Sequence of chain 1.C:
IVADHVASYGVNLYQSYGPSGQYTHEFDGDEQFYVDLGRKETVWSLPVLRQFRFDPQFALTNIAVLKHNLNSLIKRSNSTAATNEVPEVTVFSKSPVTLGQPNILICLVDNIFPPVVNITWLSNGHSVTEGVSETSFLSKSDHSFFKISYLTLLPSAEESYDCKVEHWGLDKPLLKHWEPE

The small molecule below binds the protein below.
Small molecule (SMILES): CSCC[C@H](NC(=O)[C@@H]1CCCN1C(=O)[C@H](C)N)C(=O)N1CCC[C@H]1C(=O)N[C@@H](CCSC)C(=O)N1CCC[C@H]1C(=O)N[C@@H](CCC(=O)O)C(=O)N[C@@H](CC(C)C)C(=O)N1CCC[C@H]1C(=O)N[C@@H](Cc1ccc(O)cc1)C(=O)N1CCC[C@H]1C=O

Sequence of chain 1.D:
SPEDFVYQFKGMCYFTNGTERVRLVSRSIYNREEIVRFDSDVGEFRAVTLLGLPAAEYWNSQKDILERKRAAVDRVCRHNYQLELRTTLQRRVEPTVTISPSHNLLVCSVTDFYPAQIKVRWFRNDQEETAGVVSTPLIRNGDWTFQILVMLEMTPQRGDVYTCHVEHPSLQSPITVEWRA

Binding-site contacts:
Ligand atom O contacts residue PHE17 of chain 1.D at 3.4 Å.
Ligand atom O contacts residue VAL67 of chain 1.C at 3.5 Å.
Ligand atom CE contacts residue GLY19 of chain 1.D at 3.4 Å.
Ligand atom OE1 contacts residue SER36 of chain 1.D at 2.8 Å (h-bond).
Ligand atom CG contacts residue TYR11 of chain 1.C at 3.5 Å (hydrophobic).
Ligand atom O contacts residue ASN64 of chain 1.C at 3.4 Å (h-bond).
Ligand atom O contacts residue HIS87 of chain 1.D at 2.7 Å (h-bond).
Ligand atom CB contacts residue TYR25 of chain 1.C at 3.2 Å (hydrophobic).
Ligand atom CD contacts residue GOL1 of chain 1.N at 3.1 Å.
Ligand atom N contacts residue ASN64 of chain 1.C at 3.0 Å (h-bond).
Ligand atom O contacts residue TRP67 of chain 1.D at 3.4 Å.
Ligand atom O contacts residue VAL84 of chain 1.D at 3.4 Å.
Ligand atom CA contacts residue TYR11 of chain 1.C at 3.5 Å (hydrophobic).
Ligand atom CG contacts residue ARG83 of chain 1.D at 3.5 Å.
Ligand atom CG contacts residue HIS87 of chain 1.D at 3.5 Å.
Ligand atom OE1 contacts residue PHE17 of chain 1.D at 3.3 Å.
Ligand atom SD contacts residue GLY19 of chain 1.D at 3.5 Å.
Ligand atom O contacts residue VAL67 of chain 1.C at 3.5 Å.
Ligand atom N contacts residue TYR11 of chain 1.C at 2.8 Å (h-bond).
Ligand atom O contacts residue TRP67 of chain 1.D at 3.1 Å (h-bond).
Ligand atom N contacts residue ASN71 of chain 1.C at 2.6 Å (h-bond).
Ligand atom OE2 contacts residue PHE17 of chain 1.D at 3.4 Å.
Ligand atom N contacts residue ASN88 of chain 1.D at 2.7 Å (h-bond).
Ligand atom OE1 contacts residue TYR15 of chain 1.D at 2.5 Å (h-bond).
Ligand atom CD1 contacts residue SER74 of chain 1.C at 3.1 Å.
Ligand atom N contacts residue LEU91 of chain 1.D at 3.5 Å.
Ligand atom CB contacts residue ASN71 of chain 1.C at 3.2 Å.
Ligand atom OH contacts residue ARG78 of chain 1.C at 3.5 Å.
Ligand atom CG contacts residue PHE60 of chain 1.C at 3.5 Å (hydrophobic).
Ligand atom OH contacts residue LEU59 of chain 1.D at 2.8 Å (h-bond).
Ligand atom O contacts residue HIS70 of chain 1.C at 3.0 Å (h-bond).
Ligand atom O contacts residue ASN88 of chain 1.D at 2.8 Å (h-bond).
Ligand atom CE contacts residue GOL1 of chain 1.N at 3.2 Å.
Ligand atom CD contacts residue ARG55 of chain 1.C at 3.5 Å.
Ligand atom O contacts residue ASN71 of chain 1.C at 2.9 Å (h-bond).
Ligand atom O contacts residue PHE17 of chain 1.D at 3.3 Å.
Ligand atom CA contacts residue ASN64 of chain 1.C at 3.3 Å.
Ligand atom CA contacts residue ASN71 of chain 1.C at 3.5 Å.
Ligand atom CD contacts residue PHE17 of chain 1.D at 3.3 Å (hydrophobic).
Ligand atom CE1 contacts residue SER74 of chain 1.C at 3.5 Å.